Sequence of chain 1.B:
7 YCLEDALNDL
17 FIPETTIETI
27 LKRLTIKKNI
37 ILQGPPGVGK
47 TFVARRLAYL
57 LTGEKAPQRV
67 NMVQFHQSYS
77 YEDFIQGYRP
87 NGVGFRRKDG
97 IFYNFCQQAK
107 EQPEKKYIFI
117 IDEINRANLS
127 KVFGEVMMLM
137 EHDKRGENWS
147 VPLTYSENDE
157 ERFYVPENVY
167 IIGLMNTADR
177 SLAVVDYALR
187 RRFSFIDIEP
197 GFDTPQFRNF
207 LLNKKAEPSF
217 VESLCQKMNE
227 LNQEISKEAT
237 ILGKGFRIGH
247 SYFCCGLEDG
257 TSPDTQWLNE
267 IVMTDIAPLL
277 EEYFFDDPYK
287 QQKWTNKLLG

Binding-site contacts:
Ligand atom O6 contacts residue LEU16 of chain 1.A at 3.4 Å.
Ligand atom O4' contacts residue SER247 of chain 1.A at 2.4 Å (h-bond).
Ligand atom O1G contacts residue PRO42 of chain 1.A at 3.1 Å.
Ligand atom C4' contacts residue SER247 of chain 1.A at 2.9 Å.
Ligand atom N3B contacts residue MG1 of chain 1.P at 3.1 Å.
Ligand atom O3G contacts residue MG1 of chain 1.P at 2.0 Å.
Ligand atom C3' contacts residue ASP139 of chain 1.B at 3.0 Å.
Ligand atom PG contacts residue MG1 of chain 1.P at 3.1 Å.
Ligand atom O3G contacts residue ARG188 of chain 1.B at 3.0 Å (salt-bridge).
Ligand atom O2A contacts residue PHE48 of chain 1.A at 2.8 Å (h-bond).
Ligand atom C4 contacts residue PHE48 of chain 1.A at 3.5 Å (hydrophobic).
Ligand atom C8 contacts residue GLY45 of chain 1.A at 3.4 Å.
Ligand atom O2A contacts residue THR47 of chain 1.A at 2.7 Å (h-bond).
Ligand atom O2' contacts residue PHE48 of chain 1.A at 3.3 Å.
Ligand atom O6 contacts residue PHE17 of chain 1.A at 2.7 Å (h-bond).
Ligand atom O1A contacts residue LYS140 of chain 1.B at 3.2 Å (salt-bridge).
Ligand atom O2A contacts residue LYS46 of chain 1.A at 3.1 Å (salt-bridge).
Ligand atom O3A contacts residue GLY45 of chain 1.A at 3.5 Å (h-bond).
Ligand atom O3G contacts residue GLU119 of chain 1.A at 3.5 Å (salt-bridge).
Ligand atom N2 contacts residue ASP15 of chain 1.A at 3.1 Å (salt-bridge).
Ligand atom O3' contacts residue ASP139 of chain 1.B at 2.6 Å (salt-bridge).
Ligand atom O2B contacts residue LYS46 of chain 1.A at 2.4 Å (salt-bridge).
Ligand atom C5 contacts residue PHE48 of chain 1.A at 3.5 Å (hydrophobic).
Ligand atom N3 contacts residue PHE48 of chain 1.A at 3.5 Å.
Ligand atom N3B contacts residue ARG187 of chain 1.B at 3.4 Å (salt-bridge).
Ligand atom PG contacts residue ARG188 of chain 1.B at 3.4 Å.
Ligand atom O2G contacts residue LYS46 of chain 1.A at 2.5 Å (salt-bridge).
Ligand atom O1B contacts residue THR47 of chain 1.A at 2.3 Å (h-bond).
Ligand atom O2G contacts residue PRO42 of chain 1.A at 3.3 Å.
Ligand atom N7 contacts residue HIS246 of chain 1.A at 2.8 Å (h-bond).
Ligand atom O1B contacts residue MG1 of chain 1.P at 2.0 Å.
Ligand atom PB contacts residue MG1 of chain 1.P at 3.0 Å.
Ligand atom C2 contacts residue PHE48 of chain 1.A at 3.5 Å (hydrophobic).
Ligand atom C1' contacts residue SER247 of chain 1.A at 3.5 Å.
Ligand atom O1G contacts residue ARG188 of chain 1.B at 2.4 Å (salt-bridge).
Ligand atom N1 contacts residue PHE17 of chain 1.A at 3.3 Å.
Ligand atom O2A contacts residue GLY45 of chain 1.A at 3.0 Å.
Ligand atom C8 contacts residue HIS246 of chain 1.A at 3.4 Å.
Ligand atom O1A contacts residue THR47 of chain 1.A at 3.5 Å.
Ligand atom N1 contacts residue ASP15 of chain 1.A at 3.2 Å (salt-bridge).

Sequence of chain 1.A:
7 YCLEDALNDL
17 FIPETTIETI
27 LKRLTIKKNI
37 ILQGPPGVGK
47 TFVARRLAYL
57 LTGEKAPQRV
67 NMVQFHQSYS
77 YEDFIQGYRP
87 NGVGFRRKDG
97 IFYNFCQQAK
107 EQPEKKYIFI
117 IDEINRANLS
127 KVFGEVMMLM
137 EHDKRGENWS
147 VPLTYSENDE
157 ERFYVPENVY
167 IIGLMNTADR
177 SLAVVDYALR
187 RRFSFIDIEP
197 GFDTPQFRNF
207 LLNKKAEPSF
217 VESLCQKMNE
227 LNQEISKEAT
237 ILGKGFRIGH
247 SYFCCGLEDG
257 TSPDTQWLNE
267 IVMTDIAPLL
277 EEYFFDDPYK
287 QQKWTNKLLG

This small molecule binds to this protein.
Small molecule (SMILES): Nc1nc2c(ncn2[C@@H]2O[C@H](CO[P](=O)(O)O[P](=O)(O)NP(=O)(O)O)[C@@H](O)[C@H]2O)c(=O)[nH]1